Sequence of chain 1.B:
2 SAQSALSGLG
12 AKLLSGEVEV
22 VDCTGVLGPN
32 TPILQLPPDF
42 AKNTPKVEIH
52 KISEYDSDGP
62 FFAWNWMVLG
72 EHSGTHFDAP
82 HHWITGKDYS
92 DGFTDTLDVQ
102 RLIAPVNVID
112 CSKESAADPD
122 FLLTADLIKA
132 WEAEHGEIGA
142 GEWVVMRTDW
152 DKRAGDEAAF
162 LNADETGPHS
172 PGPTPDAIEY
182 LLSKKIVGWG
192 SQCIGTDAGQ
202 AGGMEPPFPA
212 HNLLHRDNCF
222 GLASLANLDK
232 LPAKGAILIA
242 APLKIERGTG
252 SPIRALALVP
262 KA

This protein binds this small molecule.
Small molecule (SMILES): O=C(O)C(=O)c1ccccc1S

Sequence of chain 1.A:
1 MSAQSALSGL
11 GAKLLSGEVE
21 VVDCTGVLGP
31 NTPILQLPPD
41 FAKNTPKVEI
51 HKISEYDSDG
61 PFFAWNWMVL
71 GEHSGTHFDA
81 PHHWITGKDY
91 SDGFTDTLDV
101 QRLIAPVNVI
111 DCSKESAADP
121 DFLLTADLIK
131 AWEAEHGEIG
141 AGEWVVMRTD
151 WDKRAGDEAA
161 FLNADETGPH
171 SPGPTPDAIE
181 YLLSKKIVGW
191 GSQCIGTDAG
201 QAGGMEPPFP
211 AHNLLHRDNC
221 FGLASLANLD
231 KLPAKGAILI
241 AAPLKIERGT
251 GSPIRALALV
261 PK

Binding-site contacts:
Ligand atom O11 contacts residue PHE41 of chain 1.B at 4.0 Å.
Ligand atom C02 contacts residue TRP65 of chain 1.A at 3.9 Å (hydrophobic).
Ligand atom C05 contacts residue LEU37 of chain 1.B at 4.1 Å (hydrophobic).
Ligand atom C02 contacts residue LEU35 of chain 1.B at 3.9 Å (hydrophobic).
Ligand atom C09 contacts residue LEU37 of chain 1.B at 3.9 Å (hydrophobic).
Ligand atom C06 contacts residue TRP84 of chain 1.B at 4.1 Å (hydrophobic).
Ligand atom O11 contacts residue PHE63 of chain 1.A at 4.0 Å.
Ligand atom C09 contacts residue PHE209 of chain 1.B at 3.3 Å (hydrophobic).
Ligand atom O08 contacts residue LEU37 of chain 1.B at 4.4 Å.
Ligand atom O11 contacts residue PHE209 of chain 1.B at 3.0 Å.
Ligand atom C07 contacts residue LEU37 of chain 1.B at 3.9 Å (hydrophobic).
Ligand atom C02 contacts residue PHE63 of chain 1.A at 4.2 Å (hydrophobic).
Ligand atom S12 contacts residue HIS212 of chain 1.B at 3.3 Å.
Ligand atom C05 contacts residue TRP84 of chain 1.B at 4.2 Å (hydrophobic).
Ligand atom C04 contacts residue LEU35 of chain 1.B at 3.5 Å (hydrophobic).
Ligand atom C03 contacts residue HIS212 of chain 1.B at 4.0 Å.
Ligand atom C06 contacts residue PHE63 of chain 1.A at 3.5 Å (hydrophobic).
Ligand atom C06 contacts residue LEU35 of chain 1.B at 4.3 Å (hydrophobic).
Ligand atom C04 contacts residue TRP84 of chain 1.B at 4.4 Å (hydrophobic).
Ligand atom C05 contacts residue LEU35 of chain 1.B at 3.9 Å (hydrophobic).
Ligand atom C04 contacts residue HIS212 of chain 1.B at 4.1 Å.
Ligand atom O10 contacts residue PHE41 of chain 1.B at 3.4 Å.
Ligand atom C03 contacts residue HIS83 of chain 1.B at 3.8 Å.
Ligand atom O11 contacts residue TRP84 of chain 1.B at 3.9 Å.
Ligand atom C01 contacts residue TRP65 of chain 1.A at 4.1 Å (hydrophobic).
Ligand atom C01 contacts residue LEU35 of chain 1.B at 4.3 Å (hydrophobic).
Ligand atom C03 contacts residue LEU35 of chain 1.B at 3.5 Å (hydrophobic).
Ligand atom C01 contacts residue PHE63 of chain 1.A at 3.4 Å (hydrophobic).
Ligand atom O10 contacts residue LEU37 of chain 1.B at 3.2 Å.
Ligand atom C01 contacts residue TRP84 of chain 1.B at 4.1 Å (hydrophobic).
Ligand atom C02 contacts residue TRP84 of chain 1.B at 4.2 Å (hydrophobic).
Ligand atom O10 contacts residue PHE209 of chain 1.B at 3.7 Å.
Ligand atom C09 contacts residue PHE41 of chain 1.B at 3.9 Å (hydrophobic).
Ligand atom C06 contacts residue LEU37 of chain 1.B at 4.0 Å (hydrophobic).
Ligand atom C03 contacts residue TRP84 of chain 1.B at 4.3 Å (hydrophobic).
Ligand atom S12 contacts residue LEU35 of chain 1.B at 4.0 Å.
Ligand atom C07 contacts residue PHE209 of chain 1.B at 3.7 Å (hydrophobic).
Ligand atom C02 contacts residue HIS83 of chain 1.B at 3.6 Å.
Ligand atom O08 contacts residue PHE209 of chain 1.B at 3.0 Å.
Ligand atom C01 contacts residue LEU37 of chain 1.B at 4.1 Å (hydrophobic).